Binding-site contacts:
Ligand atom C3 contacts residue ASN25 of chain 1.C at 4.0 Å.
Ligand atom O5 contacts residue ASN25 of chain 1.C at 2.3 Å (h-bond).
Ligand atom N2 contacts residue ASN25 of chain 1.C at 3.3 Å (h-bond).
Ligand atom C1 contacts residue GLU24 of chain 1.C at 4.3 Å.
Ligand atom C1 contacts residue ASN25 of chain 1.C at 1.5 Å.
Ligand atom C5 contacts residue ASN25 of chain 1.C at 3.7 Å.
Ligand atom C8 contacts residue GLU24 of chain 1.C at 3.8 Å.
Ligand atom O7 contacts residue ASN25 of chain 1.C at 4.0 Å.
Ligand atom C4 contacts residue ASN25 of chain 1.C at 4.3 Å.
Ligand atom C2 contacts residue GLU24 of chain 1.C at 3.8 Å.
Ligand atom C2 contacts residue ASN25 of chain 1.C at 2.7 Å.
Ligand atom C8 contacts residue ASN25 of chain 1.C at 3.5 Å.
Ligand atom O3 contacts residue GLU24 of chain 1.C at 3.9 Å.
Ligand atom N2 contacts residue GLU24 of chain 1.C at 3.0 Å (salt-bridge).
Ligand atom C8 contacts residue GLU22 of chain 1.C at 3.4 Å.
Ligand atom C3 contacts residue GLU24 of chain 1.C at 3.5 Å.
Ligand atom C7 contacts residue ASN25 of chain 1.C at 3.6 Å.
Ligand atom C7 contacts residue GLU24 of chain 1.C at 3.8 Å.

A small-molecule ligand and the protein it binds are described below.
Small molecule (SMILES): CC(=O)N[C@@H]1[C@@H](O)[C@H](O)[C@@H](CO)O[C@H]1O

Sequence of chain 1.C:
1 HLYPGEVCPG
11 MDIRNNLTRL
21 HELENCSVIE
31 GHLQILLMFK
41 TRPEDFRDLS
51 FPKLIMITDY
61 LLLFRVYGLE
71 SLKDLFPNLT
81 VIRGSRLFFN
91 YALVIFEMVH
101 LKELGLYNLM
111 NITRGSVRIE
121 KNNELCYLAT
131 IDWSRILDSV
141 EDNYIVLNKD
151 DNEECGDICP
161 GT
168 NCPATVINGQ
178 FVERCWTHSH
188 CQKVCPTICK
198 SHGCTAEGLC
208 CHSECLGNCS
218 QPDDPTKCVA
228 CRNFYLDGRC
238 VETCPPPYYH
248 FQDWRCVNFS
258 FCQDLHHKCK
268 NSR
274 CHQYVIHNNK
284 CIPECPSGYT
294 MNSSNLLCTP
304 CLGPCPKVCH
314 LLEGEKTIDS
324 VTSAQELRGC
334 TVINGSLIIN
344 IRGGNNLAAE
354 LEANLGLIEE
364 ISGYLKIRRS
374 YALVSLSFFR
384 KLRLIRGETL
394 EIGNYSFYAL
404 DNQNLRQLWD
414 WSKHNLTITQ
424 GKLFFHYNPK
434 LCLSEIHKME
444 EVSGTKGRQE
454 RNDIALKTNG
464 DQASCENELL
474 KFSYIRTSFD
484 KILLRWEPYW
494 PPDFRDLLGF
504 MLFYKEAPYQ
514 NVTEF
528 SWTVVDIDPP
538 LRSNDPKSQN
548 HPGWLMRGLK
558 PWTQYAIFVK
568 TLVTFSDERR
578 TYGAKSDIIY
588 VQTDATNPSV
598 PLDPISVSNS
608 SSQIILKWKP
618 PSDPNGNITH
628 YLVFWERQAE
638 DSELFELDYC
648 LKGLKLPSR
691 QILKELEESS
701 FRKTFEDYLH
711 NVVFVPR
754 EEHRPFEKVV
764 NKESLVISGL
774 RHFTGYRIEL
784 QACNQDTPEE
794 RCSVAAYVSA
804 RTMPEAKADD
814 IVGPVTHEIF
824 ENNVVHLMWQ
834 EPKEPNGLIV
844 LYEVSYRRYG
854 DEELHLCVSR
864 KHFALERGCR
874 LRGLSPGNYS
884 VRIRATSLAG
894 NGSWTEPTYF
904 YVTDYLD